Sequence of chain 52.A:
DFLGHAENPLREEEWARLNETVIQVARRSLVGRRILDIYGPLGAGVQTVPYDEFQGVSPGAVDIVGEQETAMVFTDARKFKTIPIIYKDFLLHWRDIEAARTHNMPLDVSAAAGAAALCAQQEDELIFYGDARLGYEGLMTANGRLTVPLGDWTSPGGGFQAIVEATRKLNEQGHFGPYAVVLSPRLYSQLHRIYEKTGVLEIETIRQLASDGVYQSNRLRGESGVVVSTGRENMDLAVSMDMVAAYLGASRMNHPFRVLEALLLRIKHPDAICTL

This small molecule binds to this protein.
Small molecule (SMILES): CC(C)C[C@H](NC(=O)CN)C(=O)N[C@H](C(=O)N[C@H](C(=O)NCC(=O)N[C@@H](CO)C(=O)N[C@@H](CC(C)C)C(=O)N[C@@H](CCCN=C(N)N)C(=O)NCC=O)C(C)C)[C@@H](C)O

Binding-site contacts:
Ligand atom CG2 contacts residue MET259 of chain 52.A at 3.7 Å (hydrophobic).
Ligand atom CB contacts residue ASP258 of chain 52.A at 3.7 Å.
Ligand atom N contacts residue ARG49 of chain 52.A at 3.0 Å (salt-bridge).
Ligand atom CG2 contacts residue ALA42 of chain 52.A at 3.7 Å (hydrophobic).
Ligand atom CA contacts residue ASP258 of chain 52.A at 3.7 Å.
Ligand atom CB contacts residue ARG49 of chain 52.A at 3.5 Å.
Ligand atom N contacts residue ILE39 of chain 52.A at 3.7 Å.
Ligand atom CD2 contacts residue ASP258 of chain 52.A at 3.5 Å.
Ligand atom NH1 contacts residue ASP228 of chain 52.A at 2.7 Å (salt-bridge).
Ligand atom NE contacts residue ASP53 of chain 52.A at 3.7 Å.
Ligand atom O contacts residue ARG49 of chain 52.A at 3.1 Å (salt-bridge).
Ligand atom N contacts residue ASP258 of chain 52.A at 2.8 Å (salt-bridge).
Ligand atom C contacts residue ILE39 of chain 52.A at 3.6 Å (hydrophobic).
Ligand atom N contacts residue ASP258 of chain 52.A at 2.9 Å (salt-bridge).
Ligand atom N contacts residue ASP258 of chain 52.A at 3.0 Å (salt-bridge).
Ligand atom OG1 contacts residue ASP258 of chain 52.A at 3.3 Å.
Ligand atom OG1 contacts residue ILE39 of chain 52.A at 3.5 Å.
Ligand atom CA contacts residue ASP258 of chain 52.A at 3.7 Å.
Ligand atom C contacts residue ASP258 of chain 52.A at 3.6 Å.
Ligand atom CB contacts residue ASP258 of chain 52.A at 3.5 Å.
Ligand atom CA contacts residue ARG49 of chain 52.A at 3.5 Å.
Ligand atom NH1 contacts residue THR246 of chain 52.A at 3.0 Å (h-bond).
Ligand atom N contacts residue ARG49 of chain 52.A at 3.6 Å.
Ligand atom O contacts residue ARG50 of chain 52.A at 3.6 Å.
Ligand atom CD2 contacts residue ARG43 of chain 52.A at 3.7 Å.
Ligand atom O contacts residue ILE39 of chain 52.A at 3.6 Å.
Ligand atom C contacts residue ARG49 of chain 52.A at 3.4 Å.
Ligand atom CA contacts residue ARG50 of chain 52.A at 3.5 Å.
Ligand atom CB contacts residue ILE39 of chain 52.A at 3.6 Å (hydrophobic).
Ligand atom C contacts residue ASP258 of chain 52.A at 3.7 Å.
Ligand atom O contacts residue ARG43 of chain 52.A at 3.1 Å (salt-bridge).
Ligand atom NH2 contacts residue ARG50 of chain 52.A at 3.3 Å (salt-bridge).
Ligand atom CB contacts residue MET259 of chain 52.A at 3.8 Å (hydrophobic).
Ligand atom CD contacts residue LEU52 of chain 52.A at 3.5 Å (hydrophobic).
Ligand atom CD contacts residue ARG50 of chain 52.A at 3.6 Å.
Ligand atom CB contacts residue ARG50 of chain 52.A at 3.7 Å.
Ligand atom CA contacts residue ASP258 of chain 52.A at 3.5 Å.
Ligand atom N contacts residue ARG49 of chain 52.A at 3.6 Å.
Ligand atom OG1 contacts residue MET259 of chain 52.A at 2.8 Å (h-bond).
Ligand atom O contacts residue ARG43 of chain 52.A at 3.0 Å (salt-bridge).